Sequence of chain 33.H:
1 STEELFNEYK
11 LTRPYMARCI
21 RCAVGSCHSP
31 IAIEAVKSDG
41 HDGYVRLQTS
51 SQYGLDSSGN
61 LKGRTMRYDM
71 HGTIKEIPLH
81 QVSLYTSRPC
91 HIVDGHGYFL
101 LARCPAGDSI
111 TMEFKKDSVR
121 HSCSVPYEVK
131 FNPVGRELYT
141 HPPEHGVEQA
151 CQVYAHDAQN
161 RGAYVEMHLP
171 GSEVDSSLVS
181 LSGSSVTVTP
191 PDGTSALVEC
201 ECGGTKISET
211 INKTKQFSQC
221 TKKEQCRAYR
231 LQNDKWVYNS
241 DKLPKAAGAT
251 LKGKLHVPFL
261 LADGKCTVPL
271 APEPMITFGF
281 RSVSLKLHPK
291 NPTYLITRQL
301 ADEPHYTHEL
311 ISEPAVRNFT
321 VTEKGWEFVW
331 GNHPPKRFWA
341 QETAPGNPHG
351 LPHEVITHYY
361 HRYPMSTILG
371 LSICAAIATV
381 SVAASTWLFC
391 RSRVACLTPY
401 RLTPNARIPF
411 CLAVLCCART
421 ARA

A small-molecule ligand and the protein it binds are described below.
Small molecule (SMILES): CC(=O)N[C@@H]1[C@@H](O)[C@H](O)[C@@H](CO)O[C@H]1O

Binding-site contacts:
Ligand atom C6 contacts residue ASN318 of chain 33.H at 3.2 Å.
Ligand atom O6 contacts residue SER284 of chain 33.H at 2.6 Å (h-bond).
Ligand atom O6 contacts residue ASN318 of chain 33.H at 2.6 Å (h-bond).
Ligand atom C6 contacts residue SER284 of chain 33.H at 3.5 Å.